Binding-site contacts:
Ligand atom CB1 contacts residue LEU96 of chain 1.C at 3.7 Å (hydrophobic).
Ligand atom CE1 contacts residue LEU96 of chain 1.C at 3.7 Å (hydrophobic).
Ligand atom O1 contacts residue TRP50 of chain 1.C at 3.5 Å.
Ligand atom CZ contacts residue GLU94 of chain 1.C at 3.5 Å.
Ligand atom N2 contacts residue SER205 of chain 1.C at 3.1 Å (h-bond).
Ligand atom NH2 contacts residue GLY230 of chain 1.C at 2.9 Å (h-bond).
Ligand atom C3 contacts residue SER205 of chain 1.C at 2.5 Å.
Ligand atom N2 contacts residue HIS43 of chain 1.C at 3.0 Å.
Ligand atom CA contacts residue GLY228 of chain 1.C at 3.4 Å.
Ligand atom CA1 contacts residue LEU96 of chain 1.C at 3.6 Å (hydrophobic).
Ligand atom C1 contacts residue HIS43 of chain 1.C at 3.6 Å.
Ligand atom O2 contacts residue SER205 of chain 1.C at 2.4 Å (h-bond).
Ligand atom N contacts residue GLY228 of chain 1.C at 2.8 Å (h-bond).
Ligand atom NH1 contacts residue ASP199 of chain 1.C at 2.9 Å (salt-bridge).
Ligand atom C3 contacts residue HIS43 of chain 1.C at 1.6 Å.
Ligand atom N2 contacts residue SER226 of chain 1.C at 2.8 Å (h-bond).
Ligand atom O contacts residue TRP227 of chain 1.C at 3.2 Å.
Ligand atom NH2 contacts residue ASP199 of chain 1.C at 2.8 Å (salt-bridge).
Ligand atom O2 contacts residue GLY203 of chain 1.C at 3.2 Å (h-bond).
Ligand atom NE contacts residue GLY228 of chain 1.C at 3.4 Å (h-bond).
Ligand atom NH1 contacts residue ALA200 of chain 1.C at 3.2 Å (h-bond).
Ligand atom CB2 contacts residue SER226 of chain 1.C at 3.7 Å.
Ligand atom CA2 contacts residue SER226 of chain 1.C at 3.7 Å.
Ligand atom CD3 contacts residue TRP227 of chain 1.C at 3.6 Å (hydrophobic).
Ligand atom C2 contacts residue SER205 of chain 1.C at 1.5 Å.
Ligand atom NH1 contacts residue GLY238 of chain 1.C at 3.6 Å.
Ligand atom CB1 contacts residue HIS43 of chain 1.C at 3.5 Å.
Ligand atom CA2 contacts residue SER205 of chain 1.C at 2.5 Å.
Ligand atom CZ1 contacts residue ASP199 of chain 1.C at 3.7 Å.
Ligand atom CB2 contacts residue SER205 of chain 1.C at 2.7 Å.
Ligand atom O contacts residue GLY228 of chain 1.C at 3.0 Å (h-bond).
Ligand atom CA2 contacts residue HIS43 of chain 1.C at 3.4 Å.
Ligand atom CZ1 contacts residue GLY228 of chain 1.C at 3.7 Å.
Ligand atom CB contacts residue GLY228 of chain 1.C at 3.3 Å.
Ligand atom C2 contacts residue HIS43 of chain 1.C at 2.6 Å.
Ligand atom NH2 contacts residue ALA200 of chain 1.C at 3.3 Å (h-bond).
Ligand atom CG1 contacts residue TYR47 of chain 1.C at 3.5 Å (hydrophobic).
Ligand atom CZ1 contacts residue ALA200 of chain 1.C at 3.3 Å (hydrophobic).
Ligand atom NE contacts residue TRP227 of chain 1.C at 3.6 Å.
Ligand atom CD1 contacts residue TRP227 of chain 1.C at 3.8 Å (hydrophobic).

Sequence of chain 1.C:
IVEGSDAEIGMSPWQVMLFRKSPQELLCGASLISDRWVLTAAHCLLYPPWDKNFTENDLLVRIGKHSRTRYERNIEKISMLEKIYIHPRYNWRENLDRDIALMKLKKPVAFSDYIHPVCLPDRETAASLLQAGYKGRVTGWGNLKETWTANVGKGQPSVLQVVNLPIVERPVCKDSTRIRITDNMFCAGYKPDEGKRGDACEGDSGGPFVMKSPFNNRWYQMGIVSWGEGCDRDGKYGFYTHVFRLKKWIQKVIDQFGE

A small-molecule ligand and the protein it binds are described below.
Small molecule (SMILES): NC(=[NH2+])NCCC[C@H](NC(=O)[C@@H]1CCCN1C(=O)[C@H](N)Cc1ccccc1)[C@H](O)CCl